Sequence of chain 1.B:
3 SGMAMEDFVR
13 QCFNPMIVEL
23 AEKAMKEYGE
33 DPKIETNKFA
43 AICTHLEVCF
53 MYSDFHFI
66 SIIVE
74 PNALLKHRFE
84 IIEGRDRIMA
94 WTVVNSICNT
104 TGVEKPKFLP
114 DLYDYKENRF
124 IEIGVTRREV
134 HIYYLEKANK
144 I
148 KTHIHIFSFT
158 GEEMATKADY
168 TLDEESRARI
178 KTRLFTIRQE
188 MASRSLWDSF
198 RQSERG

Binding-site contacts:
Ligand atom O11 contacts residue LYS140 of chain 1.B at 3.6 Å.
Ligand atom C8 contacts residue MN1 of chain 1.I at 4.3 Å.
Ligand atom C3 contacts residue ARG90 of chain 1.B at 3.7 Å.
Ligand atom C10 contacts residue GLU125 of chain 1.B at 3.6 Å.
Ligand atom C5 contacts residue ARG90 of chain 1.B at 4.1 Å.
Ligand atom O14 contacts residue GLU86 of chain 1.B at 3.1 Å (salt-bridge).
Ligand atom O10 contacts residue ILE126 of chain 1.B at 3.2 Å (h-bond).
Ligand atom O10 contacts residue MN1 of chain 1.I at 2.2 Å.
Ligand atom O8 contacts residue HIS47 of chain 1.B at 3.1 Å.
Ligand atom O14 contacts residue MN1 of chain 1.H at 1.9 Å.
Ligand atom C1 contacts residue MN1 of chain 1.H at 4.2 Å.
Ligand atom O10 contacts residue LYS140 of chain 1.B at 3.4 Å (salt-bridge).
Ligand atom C10 contacts residue MN1 of chain 1.H at 4.5 Å.
Ligand atom O8 contacts residue MN1 of chain 1.H at 2.2 Å.
Ligand atom C9 contacts residue HIS47 of chain 1.B at 3.8 Å.
Ligand atom O10 contacts residue GLY127 of chain 1.B at 4.5 Å.
Ligand atom C10 contacts residue ILE126 of chain 1.B at 4.4 Å (hydrophobic).
Ligand atom O8 contacts residue GLU125 of chain 1.B at 3.3 Å (salt-bridge).
Ligand atom O10 contacts residue ASP114 of chain 1.B at 4.4 Å.
Ligand atom O8 contacts residue ASP114 of chain 1.B at 3.1 Å (salt-bridge).
Ligand atom C10 contacts residue HIS47 of chain 1.B at 3.9 Å.
Ligand atom C7 contacts residue MN1 of chain 1.H at 2.9 Å.
Ligand atom O8 contacts residue MN1 of chain 1.I at 2.1 Å.
Ligand atom O10 contacts residue GLU125 of chain 1.B at 3.0 Å (salt-bridge).
Ligand atom C9 contacts residue GLU86 of chain 1.B at 4.0 Å.
Ligand atom C9 contacts residue ASP114 of chain 1.B at 4.3 Å.
Ligand atom C8 contacts residue GLU86 of chain 1.B at 4.3 Å.
Ligand atom C9 contacts residue GLU125 of chain 1.B at 3.7 Å.
Ligand atom O10 contacts residue HIS47 of chain 1.B at 3.3 Å (h-bond).
Ligand atom C9 contacts residue MN1 of chain 1.I at 2.9 Å.
Ligand atom C10 contacts residue LYS140 of chain 1.B at 3.7 Å.
Ligand atom C4 contacts residue ARG90 of chain 1.B at 3.4 Å.
Ligand atom O8 contacts residue GLU86 of chain 1.B at 3.4 Å (salt-bridge).
Ligand atom C8 contacts residue MN1 of chain 1.H at 3.4 Å.
Ligand atom C7 contacts residue GLU86 of chain 1.B at 3.9 Å.
Ligand atom C10 contacts residue MN1 of chain 1.I at 2.9 Å.
Ligand atom C9 contacts residue MN1 of chain 1.H at 3.1 Å.
Ligand atom O14 contacts residue ASP114 of chain 1.B at 4.0 Å.
Ligand atom O11 contacts residue MN1 of chain 1.I at 4.2 Å.
Ligand atom O8 contacts residue ILE126 of chain 1.B at 4.2 Å.

The small molecule below binds the protein below.
Small molecule (SMILES): O=C(O)C(=O)CC(=O)c1ccccc1